Sequence of chain 1.A:
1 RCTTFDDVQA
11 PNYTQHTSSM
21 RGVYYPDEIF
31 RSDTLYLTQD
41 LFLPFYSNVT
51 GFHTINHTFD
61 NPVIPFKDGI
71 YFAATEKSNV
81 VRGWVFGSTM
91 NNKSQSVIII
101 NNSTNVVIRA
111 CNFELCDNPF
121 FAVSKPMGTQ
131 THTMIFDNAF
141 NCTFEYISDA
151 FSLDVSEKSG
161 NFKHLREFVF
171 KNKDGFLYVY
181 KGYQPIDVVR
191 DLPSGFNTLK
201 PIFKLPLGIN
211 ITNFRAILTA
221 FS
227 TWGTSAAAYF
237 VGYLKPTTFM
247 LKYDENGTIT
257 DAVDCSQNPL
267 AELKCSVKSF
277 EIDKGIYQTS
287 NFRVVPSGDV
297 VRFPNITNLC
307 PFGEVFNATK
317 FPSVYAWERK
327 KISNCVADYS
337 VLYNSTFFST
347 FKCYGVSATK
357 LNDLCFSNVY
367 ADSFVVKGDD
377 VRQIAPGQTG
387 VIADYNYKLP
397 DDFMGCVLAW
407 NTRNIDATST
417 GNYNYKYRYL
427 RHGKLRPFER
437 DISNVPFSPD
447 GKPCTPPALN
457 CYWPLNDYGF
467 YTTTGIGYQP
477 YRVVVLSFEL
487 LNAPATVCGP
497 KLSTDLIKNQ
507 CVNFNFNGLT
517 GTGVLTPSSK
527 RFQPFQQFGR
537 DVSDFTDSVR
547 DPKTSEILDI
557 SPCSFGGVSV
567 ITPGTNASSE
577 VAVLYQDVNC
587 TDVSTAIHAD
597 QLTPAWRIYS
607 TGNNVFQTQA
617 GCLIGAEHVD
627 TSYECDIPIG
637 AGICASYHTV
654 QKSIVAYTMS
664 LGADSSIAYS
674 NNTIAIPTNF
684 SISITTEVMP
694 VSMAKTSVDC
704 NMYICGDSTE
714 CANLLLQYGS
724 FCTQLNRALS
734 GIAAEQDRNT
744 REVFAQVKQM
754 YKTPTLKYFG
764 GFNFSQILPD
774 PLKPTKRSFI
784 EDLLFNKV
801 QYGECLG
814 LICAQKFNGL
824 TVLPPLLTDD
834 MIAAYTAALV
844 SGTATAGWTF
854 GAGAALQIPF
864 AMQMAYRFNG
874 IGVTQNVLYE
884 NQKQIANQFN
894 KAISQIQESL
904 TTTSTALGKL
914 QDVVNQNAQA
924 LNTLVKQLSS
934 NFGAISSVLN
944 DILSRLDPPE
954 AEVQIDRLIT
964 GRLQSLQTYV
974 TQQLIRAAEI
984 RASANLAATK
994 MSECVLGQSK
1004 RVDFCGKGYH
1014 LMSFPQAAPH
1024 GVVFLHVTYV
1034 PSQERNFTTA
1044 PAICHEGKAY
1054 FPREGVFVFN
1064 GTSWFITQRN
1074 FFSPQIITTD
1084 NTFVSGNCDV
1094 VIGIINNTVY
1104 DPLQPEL

This small molecule binds to this protein.
Small molecule (SMILES): CC(=O)N[C@H]1[C@H](O[C@H]2[C@H](O)[C@@H](NC(C)=O)CO[C@@H]2CO)O[C@H](CO)[C@@H](O)[C@@H]1O

Sequence of chain 1.G:
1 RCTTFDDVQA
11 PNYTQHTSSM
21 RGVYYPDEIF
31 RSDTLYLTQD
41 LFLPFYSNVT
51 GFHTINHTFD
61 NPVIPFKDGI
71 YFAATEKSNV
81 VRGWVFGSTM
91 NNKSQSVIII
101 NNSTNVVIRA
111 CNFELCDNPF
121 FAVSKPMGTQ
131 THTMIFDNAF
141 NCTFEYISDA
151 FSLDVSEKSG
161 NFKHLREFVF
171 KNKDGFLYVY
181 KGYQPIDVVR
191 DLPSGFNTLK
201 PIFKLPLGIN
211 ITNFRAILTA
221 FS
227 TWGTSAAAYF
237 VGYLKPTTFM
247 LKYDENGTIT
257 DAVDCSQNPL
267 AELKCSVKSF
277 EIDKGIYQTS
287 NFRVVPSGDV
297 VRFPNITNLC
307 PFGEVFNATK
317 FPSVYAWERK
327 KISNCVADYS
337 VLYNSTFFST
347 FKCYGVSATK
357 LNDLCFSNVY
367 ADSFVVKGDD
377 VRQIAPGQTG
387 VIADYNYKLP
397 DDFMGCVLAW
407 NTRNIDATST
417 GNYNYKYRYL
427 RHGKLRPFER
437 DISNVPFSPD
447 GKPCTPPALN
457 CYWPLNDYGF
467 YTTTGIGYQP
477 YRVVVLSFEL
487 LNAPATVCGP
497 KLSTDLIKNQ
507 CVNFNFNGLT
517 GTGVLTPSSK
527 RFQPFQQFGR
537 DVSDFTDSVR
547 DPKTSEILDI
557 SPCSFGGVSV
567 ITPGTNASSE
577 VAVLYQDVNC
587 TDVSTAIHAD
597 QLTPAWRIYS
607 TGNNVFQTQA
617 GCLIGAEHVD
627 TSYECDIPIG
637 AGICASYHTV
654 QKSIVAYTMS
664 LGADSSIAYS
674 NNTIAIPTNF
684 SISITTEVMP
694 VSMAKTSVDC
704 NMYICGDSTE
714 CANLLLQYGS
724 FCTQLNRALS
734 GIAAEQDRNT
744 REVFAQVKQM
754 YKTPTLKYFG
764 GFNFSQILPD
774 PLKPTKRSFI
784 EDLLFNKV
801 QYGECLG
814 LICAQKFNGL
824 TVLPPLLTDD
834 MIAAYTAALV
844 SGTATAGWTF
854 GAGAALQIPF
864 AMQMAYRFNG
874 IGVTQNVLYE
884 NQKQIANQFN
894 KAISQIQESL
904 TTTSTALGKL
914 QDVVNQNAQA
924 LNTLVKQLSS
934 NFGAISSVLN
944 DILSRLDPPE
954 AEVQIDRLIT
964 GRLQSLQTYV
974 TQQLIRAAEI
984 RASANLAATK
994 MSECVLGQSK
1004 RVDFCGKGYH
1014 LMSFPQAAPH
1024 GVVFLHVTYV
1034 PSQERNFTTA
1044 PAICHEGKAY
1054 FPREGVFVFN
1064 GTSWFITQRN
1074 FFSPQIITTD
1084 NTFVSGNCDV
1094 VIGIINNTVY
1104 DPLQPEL

Binding-site contacts:
Ligand atom O5 contacts residue ASN252 of chain 1.G at 2.5 Å (h-bond).
Ligand atom C7 contacts residue ASN252 of chain 1.G at 4.0 Å.
Ligand atom C3 contacts residue ASN252 of chain 1.G at 3.8 Å.
Ligand atom C8 contacts residue ARG527 of chain 1.A at 3.4 Å.
Ligand atom C2 contacts residue ASN252 of chain 1.G at 2.5 Å.
Ligand atom C1 contacts residue ASN252 of chain 1.G at 1.4 Å.
Ligand atom C4 contacts residue ASN252 of chain 1.G at 4.3 Å.
Ligand atom C5 contacts residue ASN252 of chain 1.G at 3.7 Å.
Ligand atom O7 contacts residue ARG527 of chain 1.A at 3.2 Å (salt-bridge).
Ligand atom N2 contacts residue ASN252 of chain 1.G at 2.8 Å (h-bond).
Ligand atom C7 contacts residue ARG527 of chain 1.A at 3.6 Å.